Binding-site contacts:
Ligand atom O6 contacts residue THR296 of chain 1.D at 3.1 Å.
Ligand atom C1 contacts residue ASN294 of chain 1.D at 1.4 Å.
Ligand atom C7 contacts residue ASN294 of chain 1.D at 3.2 Å.
Ligand atom C5 contacts residue ASN294 of chain 1.D at 3.7 Å.
Ligand atom N2 contacts residue ASN294 of chain 1.D at 2.8 Å (h-bond).
Ligand atom O7 contacts residue ASN294 of chain 1.D at 3.4 Å (h-bond).
Ligand atom C3 contacts residue ASN294 of chain 1.D at 3.8 Å.
Ligand atom O6 contacts residue ASN294 of chain 1.D at 4.0 Å.
Ligand atom C8 contacts residue ASN294 of chain 1.D at 4.3 Å.
Ligand atom C4 contacts residue ASN294 of chain 1.D at 4.3 Å.
Ligand atom C6 contacts residue THR296 of chain 1.D at 3.4 Å.
Ligand atom O5 contacts residue ASN294 of chain 1.D at 2.4 Å (h-bond).
Ligand atom C2 contacts residue ASN294 of chain 1.D at 2.4 Å.

Sequence of chain 1.D:
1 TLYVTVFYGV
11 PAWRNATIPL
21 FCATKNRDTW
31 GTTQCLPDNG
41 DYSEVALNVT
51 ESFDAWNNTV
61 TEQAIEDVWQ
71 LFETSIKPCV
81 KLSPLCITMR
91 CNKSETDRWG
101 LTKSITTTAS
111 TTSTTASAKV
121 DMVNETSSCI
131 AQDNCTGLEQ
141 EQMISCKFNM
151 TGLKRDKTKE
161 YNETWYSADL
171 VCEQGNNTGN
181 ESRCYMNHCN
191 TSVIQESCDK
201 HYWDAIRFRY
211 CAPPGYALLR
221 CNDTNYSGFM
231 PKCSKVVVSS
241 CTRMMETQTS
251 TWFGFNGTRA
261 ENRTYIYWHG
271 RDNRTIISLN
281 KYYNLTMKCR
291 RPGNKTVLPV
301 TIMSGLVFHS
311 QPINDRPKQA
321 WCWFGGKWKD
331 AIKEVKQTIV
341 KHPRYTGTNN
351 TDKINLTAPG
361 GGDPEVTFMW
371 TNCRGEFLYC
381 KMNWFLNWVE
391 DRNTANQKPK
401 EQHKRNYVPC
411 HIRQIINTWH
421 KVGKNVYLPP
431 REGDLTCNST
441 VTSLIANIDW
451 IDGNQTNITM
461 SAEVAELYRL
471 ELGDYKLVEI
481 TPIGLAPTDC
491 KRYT

This small molecule binds to this protein.
Small molecule (SMILES): CC(=O)N[C@H]1[C@H](O[C@H]2[C@H](O)[C@@H](NC(C)=O)CO[C@@H]2CO)O[C@H](CO)[C@@H](O[C@@H]2O[C@H](CO)[C@@H](O)[C@H](O[C@H]3O[C@H](CO)[C@@H](O)[C@H](O)[C@@H]3O)[C@@H]2O)[C@@H]1O